Binding-site contacts:
Ligand atom C5 contacts residue SER141 of chain 1.A at 4.4 Å.
Ligand atom C6 contacts residue SER141 of chain 1.A at 4.3 Å.
Ligand atom O5 contacts residue GLU167 of chain 1.A at 4.0 Å.
Ligand atom C3 contacts residue ASN139 of chain 1.A at 3.8 Å.
Ligand atom C8 contacts residue ASN139 of chain 1.A at 4.1 Å.
Ligand atom C4 contacts residue ASN139 of chain 1.A at 4.2 Å.
Ligand atom C2 contacts residue GLU167 of chain 1.A at 4.2 Å.
Ligand atom O7 contacts residue HIS166 of chain 1.A at 3.8 Å.
Ligand atom O6 contacts residue SER141 of chain 1.A at 3.4 Å (h-bond).
Ligand atom C2 contacts residue ASN139 of chain 1.A at 2.4 Å.
Ligand atom O7 contacts residue ILE168 of chain 1.A at 4.3 Å.
Ligand atom O7 contacts residue GLU167 of chain 1.A at 3.5 Å (salt-bridge).
Ligand atom C1 contacts residue ASN139 of chain 1.A at 1.4 Å.
Ligand atom N2 contacts residue ASN139 of chain 1.A at 2.9 Å (h-bond).
Ligand atom O7 contacts residue ASN139 of chain 1.A at 2.8 Å (h-bond).
Ligand atom C7 contacts residue ASN139 of chain 1.A at 3.1 Å.
Ligand atom O5 contacts residue ASN139 of chain 1.A at 2.3 Å (h-bond).
Ligand atom O5 contacts residue TYR142 of chain 1.A at 4.2 Å.
Ligand atom C1 contacts residue GLU167 of chain 1.A at 4.0 Å.
Ligand atom O5 contacts residue SER141 of chain 1.A at 3.8 Å.
Ligand atom C5 contacts residue ASN139 of chain 1.A at 3.6 Å.
Ligand atom C1 contacts residue SER141 of chain 1.A at 4.4 Å.

Sequence of chain 1.A:
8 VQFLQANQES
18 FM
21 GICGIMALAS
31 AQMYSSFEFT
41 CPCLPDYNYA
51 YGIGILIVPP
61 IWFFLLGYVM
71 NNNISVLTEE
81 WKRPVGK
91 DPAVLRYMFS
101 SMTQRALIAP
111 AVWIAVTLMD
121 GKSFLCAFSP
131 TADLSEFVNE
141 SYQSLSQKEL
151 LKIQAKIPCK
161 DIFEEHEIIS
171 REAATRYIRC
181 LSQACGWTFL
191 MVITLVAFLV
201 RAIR

The small molecule below binds the protein below.
Small molecule (SMILES): CC(=O)N[C@@H]1[C@@H](O)[C@H](O)[C@@H](CO)O[C@H]1O